The small molecule below binds the protein below.
Small molecule (SMILES): CC(=O)N[C@@H]1[C@@H](O)[C@H](O)[C@@H](CO)O[C@H]1O

Sequence of chain 1.E:
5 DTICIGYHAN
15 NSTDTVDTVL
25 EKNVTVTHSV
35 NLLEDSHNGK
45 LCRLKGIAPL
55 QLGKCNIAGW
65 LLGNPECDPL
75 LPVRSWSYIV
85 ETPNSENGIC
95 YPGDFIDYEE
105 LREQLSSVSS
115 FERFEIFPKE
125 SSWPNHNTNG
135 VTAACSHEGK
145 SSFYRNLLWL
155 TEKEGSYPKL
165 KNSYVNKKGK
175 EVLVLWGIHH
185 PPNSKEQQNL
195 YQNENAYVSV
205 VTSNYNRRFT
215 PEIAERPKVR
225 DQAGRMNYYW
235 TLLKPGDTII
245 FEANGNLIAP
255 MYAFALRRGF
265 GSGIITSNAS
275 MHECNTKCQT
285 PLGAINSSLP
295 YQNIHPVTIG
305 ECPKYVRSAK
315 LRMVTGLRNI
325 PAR

Binding-site contacts:
Ligand atom C8 contacts residue ASN272 of chain 1.E at 3.3 Å.
Ligand atom O5 contacts residue ASN272 of chain 1.E at 3.9 Å.
Ligand atom C8 contacts residue LEU286 of chain 1.E at 3.8 Å (hydrophobic).
Ligand atom C4 contacts residue ASN272 of chain 1.E at 4.1 Å.
Ligand atom C2 contacts residue ASN272 of chain 1.E at 3.0 Å.
Ligand atom C1 contacts residue ASN272 of chain 1.E at 2.8 Å.
Ligand atom C5 contacts residue ASN272 of chain 1.E at 3.9 Å.
Ligand atom C3 contacts residue ASN272 of chain 1.E at 3.1 Å.
Ligand atom O3 contacts residue ASN272 of chain 1.E at 4.2 Å.
Ligand atom N2 contacts residue ASN272 of chain 1.E at 2.7 Å (h-bond).
Ligand atom O1 contacts residue ASN272 of chain 1.E at 3.7 Å.
Ligand atom C7 contacts residue ASN272 of chain 1.E at 3.4 Å.